Sequence of chain 45.Y:
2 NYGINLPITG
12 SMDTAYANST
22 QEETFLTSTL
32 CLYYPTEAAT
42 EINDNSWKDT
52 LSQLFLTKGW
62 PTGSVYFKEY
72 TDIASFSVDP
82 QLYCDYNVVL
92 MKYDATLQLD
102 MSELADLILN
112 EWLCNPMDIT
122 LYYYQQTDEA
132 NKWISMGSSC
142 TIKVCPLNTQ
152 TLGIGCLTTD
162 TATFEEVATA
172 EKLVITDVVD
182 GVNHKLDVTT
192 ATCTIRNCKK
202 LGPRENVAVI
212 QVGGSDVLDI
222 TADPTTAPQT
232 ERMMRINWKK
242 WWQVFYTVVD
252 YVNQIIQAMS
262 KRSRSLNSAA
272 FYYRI

Binding-site contacts:
Ligand atom C8 contacts residue TYR17 of chain 45.Y at 4.0 Å (hydrophobic).
Ligand atom C4 contacts residue ASN19 of chain 45.Y at 4.5 Å.
Ligand atom O7 contacts residue ASN19 of chain 45.Y at 4.4 Å.
Ligand atom C3 contacts residue ASN19 of chain 45.Y at 4.4 Å.
Ligand atom O6 contacts residue ASN19 of chain 45.Y at 4.4 Å.
Ligand atom C5 contacts residue ASN19 of chain 45.Y at 3.3 Å.
Ligand atom C2 contacts residue ASN19 of chain 45.Y at 3.4 Å.
Ligand atom N2 contacts residue ASN19 of chain 45.Y at 4.0 Å.
Ligand atom O5 contacts residue ASN19 of chain 45.Y at 2.2 Å (h-bond).
Ligand atom C1 contacts residue ASN19 of chain 45.Y at 1.9 Å.
Ligand atom C6 contacts residue ASN19 of chain 45.Y at 4.1 Å.

This small molecule binds to this protein.
Small molecule (SMILES): CC(=O)N[C@H]1[C@H](O[C@H]2[C@H](O)[C@@H](NC(C)=O)CO[C@@H]2CO)O[C@H](CO)[C@@H](O)[C@@H]1O